Sequence of chain 2.A:
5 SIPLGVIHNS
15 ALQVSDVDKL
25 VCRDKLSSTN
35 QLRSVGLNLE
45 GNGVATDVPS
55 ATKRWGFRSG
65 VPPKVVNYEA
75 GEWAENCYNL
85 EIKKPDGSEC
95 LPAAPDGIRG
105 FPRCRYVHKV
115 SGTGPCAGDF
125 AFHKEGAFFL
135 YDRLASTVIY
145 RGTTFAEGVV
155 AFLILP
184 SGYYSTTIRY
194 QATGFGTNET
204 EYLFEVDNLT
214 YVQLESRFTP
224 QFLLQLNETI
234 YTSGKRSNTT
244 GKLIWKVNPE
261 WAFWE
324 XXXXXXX

Sequence of chain 2.B:
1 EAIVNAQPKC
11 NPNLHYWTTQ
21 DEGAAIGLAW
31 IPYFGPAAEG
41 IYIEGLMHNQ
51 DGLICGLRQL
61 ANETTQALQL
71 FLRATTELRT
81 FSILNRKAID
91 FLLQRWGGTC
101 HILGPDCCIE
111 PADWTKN

This protein binds this small molecule.
Small molecule (SMILES): C[C@]12C[C@@H]3C[C@](C(=O)NC4CCC(N)CC4)(C1)C[C@@](c1ccccc1)(C3)C2

Binding-site contacts:
Ligand atom C12 contacts residue LEU14 of chain 2.B at 4.1 Å (hydrophobic).
Ligand atom C08 contacts residue TYR16 of chain 2.B at 3.6 Å (hydrophobic).
Ligand atom C09 contacts residue LEU14 of chain 2.B at 3.9 Å (hydrophobic).
Ligand atom C10 contacts residue VAL39 of chain 2.A at 4.2 Å (hydrophobic).
Ligand atom C13 contacts residue VAL39 of chain 2.A at 3.2 Å (hydrophobic).
Ligand atom O26 contacts residue ARG37 of chain 2.A at 3.7 Å.
Ligand atom C20 contacts residue ARG37 of chain 2.A at 4.0 Å.
Ligand atom C12 contacts residue GLY40 of chain 2.A at 3.8 Å.
Ligand atom C01 contacts residue LEU159 of chain 2.A at 3.7 Å (hydrophobic).
Ligand atom C12 contacts residue TYR16 of chain 2.B at 4.3 Å (hydrophobic).
Ligand atom C04 contacts residue MET47 of chain 2.B at 3.7 Å (hydrophobic).
Ligand atom C02 contacts residue LEU159 of chain 2.A at 4.3 Å (hydrophobic).
Ligand atom C10 contacts residue TYR16 of chain 2.B at 3.5 Å (hydrophobic).
Ligand atom C11 contacts residue TYR16 of chain 2.B at 3.4 Å (hydrophobic).
Ligand atom C14 contacts residue VAL39 of chain 2.A at 3.7 Å (hydrophobic).
Ligand atom C13 contacts residue LEU14 of chain 2.B at 3.4 Å (hydrophobic).
Ligand atom C17 contacts residue ARG37 of chain 2.A at 4.1 Å.
Ligand atom C12 contacts residue LEU41 of chain 2.A at 4.0 Å (hydrophobic).
Ligand atom C12 contacts residue VAL39 of chain 2.A at 3.8 Å (hydrophobic).
Ligand atom C27 contacts residue LEU159 of chain 2.A at 3.6 Å (hydrophobic).
Ligand atom C03 contacts residue MET47 of chain 2.B at 3.4 Å (hydrophobic).
Ligand atom C10 contacts residue GLY75 of chain 2.A at 4.3 Å.
Ligand atom C08 contacts residue LEU14 of chain 2.B at 4.2 Å (hydrophobic).
Ligand atom N18 contacts residue ARG37 of chain 2.A at 4.0 Å.
Ligand atom C08 contacts residue MET47 of chain 2.B at 4.1 Å (hydrophobic).
Ligand atom C14 contacts residue LEU14 of chain 2.B at 3.3 Å (hydrophobic).
Ligand atom C24 contacts residue TYR16 of chain 2.B at 4.0 Å (hydrophobic).
Ligand atom C22 contacts residue TYR16 of chain 2.B at 4.2 Å (hydrophobic).
Ligand atom C19 contacts residue ARG37 of chain 2.A at 3.3 Å.
Ligand atom C12 contacts residue GLY75 of chain 2.A at 3.8 Å.
Ligand atom C10 contacts residue ALA74 of chain 2.A at 3.5 Å (hydrophobic).
Ligand atom C25 contacts residue ARG37 of chain 2.A at 4.2 Å.
Ligand atom C01 contacts residue LEU157 of chain 2.A at 4.2 Å (hydrophobic).
Ligand atom C13 contacts residue LEU41 of chain 2.A at 3.7 Å (hydrophobic).
Ligand atom C11 contacts residue ALA74 of chain 2.A at 3.6 Å (hydrophobic).
Ligand atom C04 contacts residue TYR16 of chain 2.B at 4.0 Å (hydrophobic).
Ligand atom C05 contacts residue TYR16 of chain 2.B at 4.1 Å (hydrophobic).
Ligand atom C09 contacts residue VAL39 of chain 2.A at 3.9 Å (hydrophobic).
Ligand atom C12 contacts residue ALA74 of chain 2.A at 4.2 Å (hydrophobic).
Ligand atom C11 contacts residue GLY75 of chain 2.A at 3.2 Å.